A protein and the small-molecule ligand that binds it are described below.
Small molecule (SMILES): Oc1cc(Cl)ccc1Oc1ccc(Cl)cc1Cl

Sequence of chain 1.C:
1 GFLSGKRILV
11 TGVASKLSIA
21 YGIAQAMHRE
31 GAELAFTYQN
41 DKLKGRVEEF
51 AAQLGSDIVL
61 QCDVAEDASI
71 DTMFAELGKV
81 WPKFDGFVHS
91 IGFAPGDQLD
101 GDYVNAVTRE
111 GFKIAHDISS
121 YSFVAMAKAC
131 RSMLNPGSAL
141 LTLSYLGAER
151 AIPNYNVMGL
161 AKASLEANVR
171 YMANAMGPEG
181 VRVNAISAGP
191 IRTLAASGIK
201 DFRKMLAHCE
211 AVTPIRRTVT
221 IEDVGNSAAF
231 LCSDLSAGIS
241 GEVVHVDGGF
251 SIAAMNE

Binding-site contacts:
Ligand atom C12 contacts residue MET158 of chain 1.C at 4.0 Å (hydrophobic).
Ligand atom C1 contacts residue TYR155 of chain 1.C at 3.5 Å (hydrophobic).
Ligand atom C4 contacts residue NAD1 of chain 1.I at 3.3 Å.
Ligand atom C10 contacts residue ALA195 of chain 1.C at 3.8 Å (hydrophobic).
Ligand atom C10 contacts residue GLY92 of chain 1.C at 3.6 Å.
Ligand atom CL16 contacts residue NAD1 of chain 1.I at 3.5 Å.
Ligand atom CL14 contacts residue NAD1 of chain 1.I at 3.6 Å.
Ligand atom C1 contacts residue TYR145 of chain 1.C at 3.9 Å (hydrophobic).
Ligand atom CL14 contacts residue PHE202 of chain 1.C at 3.7 Å.
Ligand atom C12 contacts residue LEU99 of chain 1.C at 3.7 Å (hydrophobic).
Ligand atom C6 contacts residue TYR155 of chain 1.C at 3.5 Å (hydrophobic).
Ligand atom O7 contacts residue NAD1 of chain 1.I at 3.1 Å (h-bond).
Ligand atom C13 contacts residue MET158 of chain 1.C at 4.0 Å (hydrophobic).
Ligand atom C4 contacts residue ALA196 of chain 1.C at 3.8 Å (hydrophobic).
Ligand atom C8 contacts residue NAD1 of chain 1.I at 3.8 Å.
Ligand atom C9 contacts residue MET158 of chain 1.C at 4.0 Å (hydrophobic).
Ligand atom C3 contacts residue NAD1 of chain 1.I at 3.1 Å.
Ligand atom C3 contacts residue ALA196 of chain 1.C at 4.0 Å (hydrophobic).
Ligand atom CL16 contacts residue GLY92 of chain 1.C at 3.5 Å.
Ligand atom CL15 contacts residue LEU99 of chain 1.C at 3.6 Å.
Ligand atom CL15 contacts residue ALA94 of chain 1.C at 3.4 Å.
Ligand atom C2 contacts residue ILE199 of chain 1.C at 3.7 Å (hydrophobic).
Ligand atom C8 contacts residue ALA195 of chain 1.C at 3.8 Å (hydrophobic).
Ligand atom C8 contacts residue MET158 of chain 1.C at 4.0 Å (hydrophobic).
Ligand atom C13 contacts residue ILE199 of chain 1.C at 4.0 Å (hydrophobic).
Ligand atom O17 contacts residue NAD1 of chain 1.I at 2.5 Å (h-bond).
Ligand atom O17 contacts residue TYR155 of chain 1.C at 2.6 Å (h-bond).
Ligand atom CL14 contacts residue TYR145 of chain 1.C at 3.6 Å.
Ligand atom C11 contacts residue MET158 of chain 1.C at 4.0 Å (hydrophobic).
Ligand atom C5 contacts residue NAD1 of chain 1.I at 3.4 Å.
Ligand atom CL16 contacts residue ALA195 of chain 1.C at 3.5 Å.
Ligand atom C10 contacts residue MET158 of chain 1.C at 4.0 Å (hydrophobic).
Ligand atom O17 contacts residue LYS162 of chain 1.C at 3.8 Å.
Ligand atom C9 contacts residue ALA195 of chain 1.C at 3.4 Å (hydrophobic).
Ligand atom C3 contacts residue PHE202 of chain 1.C at 3.9 Å (hydrophobic).
Ligand atom C1 contacts residue NAD1 of chain 1.I at 3.5 Å.
Ligand atom C6 contacts residue NAD1 of chain 1.I at 3.5 Å.
Ligand atom C3 contacts residue ILE199 of chain 1.C at 3.5 Å (hydrophobic).
Ligand atom C2 contacts residue NAD1 of chain 1.I at 3.5 Å.
Ligand atom C4 contacts residue ILE199 of chain 1.C at 3.9 Å (hydrophobic).